Sequence of chain 5.C:
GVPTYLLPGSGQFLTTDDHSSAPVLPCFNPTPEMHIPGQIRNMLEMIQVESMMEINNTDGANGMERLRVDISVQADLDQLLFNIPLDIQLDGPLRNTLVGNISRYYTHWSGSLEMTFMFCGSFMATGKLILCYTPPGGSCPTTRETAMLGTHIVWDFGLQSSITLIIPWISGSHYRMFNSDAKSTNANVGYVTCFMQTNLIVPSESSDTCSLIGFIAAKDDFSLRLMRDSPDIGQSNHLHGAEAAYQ

Binding-site contacts:
Ligand atom F3 contacts residue PHE147 of chain 4.A at 3.5 Å.
Ligand atom N2 contacts residue PHE115 of chain 4.A at 3.7 Å.
Ligand atom F3 contacts residue VAL24 of chain 4.C at 3.3 Å.
Ligand atom CM2 contacts residue ILE184 of chain 4.A at 3.8 Å (hydrophobic).
Ligand atom C5B contacts residue ILE119 of chain 4.A at 3.9 Å (hydrophobic).
Ligand atom O1 contacts residue THR97 of chain 4.A at 3.8 Å.
Ligand atom CM6 contacts residue ILE95 of chain 4.A at 3.9 Å (hydrophobic).
Ligand atom C3B contacts residue ILE184 of chain 4.A at 3.5 Å (hydrophobic).
Ligand atom C1B contacts residue ILE95 of chain 4.A at 3.6 Å (hydrophobic).
Ligand atom F1 contacts residue VAL171 of chain 4.A at 3.8 Å.
Ligand atom C4 contacts residue TYR193 of chain 4.A at 3.9 Å (hydrophobic).
Ligand atom CM2 contacts residue PHE147 of chain 4.A at 3.8 Å (hydrophobic).
Ligand atom N1A contacts residue ILE119 of chain 4.A at 3.8 Å.
Ligand atom F2 contacts residue ALA169 of chain 4.A at 3.6 Å.
Ligand atom F3 contacts residue ALA169 of chain 4.A at 3.7 Å.
Ligand atom C3A contacts residue LEU220 of chain 4.A at 4.0 Å (hydrophobic).
Ligand atom CM6 contacts residue TRP93 of chain 4.A at 3.7 Å (hydrophobic).
Ligand atom O1A contacts residue LEU220 of chain 4.A at 3.4 Å.
Ligand atom N2 contacts residue THR97 of chain 4.A at 3.8 Å.
Ligand atom C2A contacts residue LEU220 of chain 4.A at 3.8 Å (hydrophobic).
Ligand atom N3A contacts residue ILE184 of chain 4.A at 3.9 Å.
Ligand atom C4 contacts residue ILE217 of chain 4.A at 4.0 Å (hydrophobic).
Ligand atom CM6 contacts residue ILE119 of chain 4.A at 4.0 Å (hydrophobic).
Ligand atom N1A contacts residue LEU220 of chain 4.A at 3.3 Å.
Ligand atom F2 contacts residue VAL171 of chain 4.A at 3.9 Å.
Ligand atom N3A contacts residue PHE147 of chain 4.A at 3.9 Å.
Ligand atom O1B contacts residue ILE119 of chain 4.A at 3.9 Å.
Ligand atom C1C contacts residue TYR193 of chain 4.A at 3.9 Å (hydrophobic).
Ligand atom F1 contacts residue MET182 of chain 4.A at 3.2 Å.
Ligand atom F2 contacts residue PHE147 of chain 4.A at 3.8 Å.
Ligand atom C6B contacts residue ILE119 of chain 4.A at 3.8 Å (hydrophobic).
Ligand atom C2B contacts residue ILE95 of chain 4.A at 3.8 Å (hydrophobic).
Ligand atom O1A contacts residue ILE121 of chain 4.A at 3.8 Å.
Ligand atom C6B contacts residue ILE95 of chain 4.A at 4.0 Å (hydrophobic).
Ligand atom CM2 contacts residue ILE217 of chain 4.A at 3.4 Å (hydrophobic).
Ligand atom CM2 contacts residue ILE95 of chain 4.A at 4.0 Å (hydrophobic).
Ligand atom F2 contacts residue ALA145 of chain 4.A at 2.8 Å.
Ligand atom C5 contacts residue TYR193 of chain 4.A at 4.0 Å (hydrophobic).
Ligand atom O1 contacts residue PHE115 of chain 4.A at 3.4 Å.
Ligand atom C2B contacts residue ILE184 of chain 4.A at 3.8 Å (hydrophobic).

Sequence of chain 4.C:
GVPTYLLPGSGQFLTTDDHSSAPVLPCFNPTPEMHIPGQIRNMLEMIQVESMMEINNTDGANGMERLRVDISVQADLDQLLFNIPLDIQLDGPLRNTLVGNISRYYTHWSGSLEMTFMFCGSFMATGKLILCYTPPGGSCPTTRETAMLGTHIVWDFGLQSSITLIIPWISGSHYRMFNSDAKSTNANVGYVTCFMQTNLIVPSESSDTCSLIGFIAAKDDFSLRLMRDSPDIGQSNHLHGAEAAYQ

A small-molecule ligand and the protein it binds are described below.
Small molecule (SMILES): Cc1cc(CCCOc2c(C)cc(-c3noc(C(F)(F)F)n3)cc2C)on1

Sequence of chain 4.A:
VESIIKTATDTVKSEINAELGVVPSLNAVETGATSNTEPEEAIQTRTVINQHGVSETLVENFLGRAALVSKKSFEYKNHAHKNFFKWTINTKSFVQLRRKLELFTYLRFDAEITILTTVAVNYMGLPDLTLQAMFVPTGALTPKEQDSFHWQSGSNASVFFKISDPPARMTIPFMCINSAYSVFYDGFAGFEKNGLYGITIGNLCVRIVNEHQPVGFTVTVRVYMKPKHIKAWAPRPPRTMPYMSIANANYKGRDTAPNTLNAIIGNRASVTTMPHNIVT